A protein and the small-molecule ligand that binds it are described below.
Small molecule (SMILES): CCc1ccc(O)c(O)c1

Sequence of chain 1.A:
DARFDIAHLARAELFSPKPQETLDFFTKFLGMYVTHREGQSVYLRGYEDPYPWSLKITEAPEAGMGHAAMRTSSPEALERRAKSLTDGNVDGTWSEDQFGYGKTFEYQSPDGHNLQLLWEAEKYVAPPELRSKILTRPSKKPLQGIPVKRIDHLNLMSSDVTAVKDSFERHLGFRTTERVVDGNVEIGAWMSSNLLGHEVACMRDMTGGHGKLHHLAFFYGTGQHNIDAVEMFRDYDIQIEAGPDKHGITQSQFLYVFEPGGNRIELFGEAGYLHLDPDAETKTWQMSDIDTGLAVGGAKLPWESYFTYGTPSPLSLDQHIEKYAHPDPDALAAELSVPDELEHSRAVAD

Binding-site contacts:
Ligand atom C09 contacts residue HIS270 of chain 1.A at 3.5 Å.
Ligand atom C07 contacts residue TYR279 of chain 1.A at 3.0 Å (hydrophobic).
Ligand atom C05 contacts residue TYR329 of chain 1.A at 3.3 Å (hydrophobic).
Ligand atom C07 contacts residue HIS270 of chain 1.A at 3.5 Å.
Ligand atom O02 contacts residue PHE291 of chain 1.A at 3.4 Å.
Ligand atom O01 contacts residue FE1 of chain 1.E at 2.1 Å.
Ligand atom C09 contacts residue HIS221 of chain 1.A at 4.0 Å.
Ligand atom C09 contacts residue ILE272 of chain 1.A at 3.8 Å (hydrophobic).
Ligand atom C04 contacts residue HIS270 of chain 1.A at 3.8 Å.
Ligand atom C09 contacts residue THR273 of chain 1.A at 3.1 Å.
Ligand atom C04 contacts residue TRP213 of chain 1.A at 3.6 Å (hydrophobic).
Ligand atom O02 contacts residue FE1 of chain 1.E at 2.0 Å.
Ligand atom C10 contacts residue FE1 of chain 1.E at 2.9 Å.
Ligand atom C09 contacts residue SER275 of chain 1.A at 3.7 Å.
Ligand atom C10 contacts residue TRP213 of chain 1.A at 3.9 Å (hydrophobic).
Ligand atom C06 contacts residue HIS270 of chain 1.A at 3.5 Å.
Ligand atom O02 contacts residue HIS176 of chain 1.A at 3.0 Å (h-bond).
Ligand atom C05 contacts residue HIS270 of chain 1.A at 3.4 Å.
Ligand atom C10 contacts residue HIS221 of chain 1.A at 3.9 Å.
Ligand atom C09 contacts residue TRP213 of chain 1.A at 3.6 Å (hydrophobic).
Ligand atom C07 contacts residue TYR329 of chain 1.A at 4.0 Å (hydrophobic).
Ligand atom O01 contacts residue HIS238 of chain 1.A at 2.8 Å.
Ligand atom C08 contacts residue TYR329 of chain 1.A at 3.6 Å (hydrophobic).
Ligand atom C10 contacts residue HIS270 of chain 1.A at 3.6 Å.
Ligand atom O02 contacts residue HIS221 of chain 1.A at 3.2 Å.
Ligand atom C07 contacts residue FE1 of chain 1.E at 3.0 Å.
Ligand atom C06 contacts residue TRP213 of chain 1.A at 3.6 Å (hydrophobic).
Ligand atom C03 contacts residue HIS270 of chain 1.A at 3.6 Å.
Ligand atom O01 contacts residue TYR279 of chain 1.A at 2.5 Å (h-bond).
Ligand atom C06 contacts residue ILE272 of chain 1.A at 3.2 Å (hydrophobic).
Ligand atom O01 contacts residue ASN178 of chain 1.A at 3.8 Å.
Ligand atom C04 contacts residue GLY316 of chain 1.A at 3.9 Å.
Ligand atom C05 contacts residue TYR279 of chain 1.A at 3.2 Å (hydrophobic).
Ligand atom C03 contacts residue TRP213 of chain 1.A at 3.8 Å (hydrophobic).
Ligand atom O02 contacts residue GLU289 of chain 1.A at 3.3 Å (salt-bridge).
Ligand atom O01 contacts residue GLU289 of chain 1.A at 3.5 Å (salt-bridge).
Ligand atom O01 contacts residue HIS270 of chain 1.A at 4.0 Å.
Ligand atom O01 contacts residue TYR329 of chain 1.A at 3.8 Å.
Ligand atom C04 contacts residue ILE272 of chain 1.A at 3.8 Å (hydrophobic).
Ligand atom C06 contacts residue THR273 of chain 1.A at 3.6 Å.